Sequence of chain 1.C:
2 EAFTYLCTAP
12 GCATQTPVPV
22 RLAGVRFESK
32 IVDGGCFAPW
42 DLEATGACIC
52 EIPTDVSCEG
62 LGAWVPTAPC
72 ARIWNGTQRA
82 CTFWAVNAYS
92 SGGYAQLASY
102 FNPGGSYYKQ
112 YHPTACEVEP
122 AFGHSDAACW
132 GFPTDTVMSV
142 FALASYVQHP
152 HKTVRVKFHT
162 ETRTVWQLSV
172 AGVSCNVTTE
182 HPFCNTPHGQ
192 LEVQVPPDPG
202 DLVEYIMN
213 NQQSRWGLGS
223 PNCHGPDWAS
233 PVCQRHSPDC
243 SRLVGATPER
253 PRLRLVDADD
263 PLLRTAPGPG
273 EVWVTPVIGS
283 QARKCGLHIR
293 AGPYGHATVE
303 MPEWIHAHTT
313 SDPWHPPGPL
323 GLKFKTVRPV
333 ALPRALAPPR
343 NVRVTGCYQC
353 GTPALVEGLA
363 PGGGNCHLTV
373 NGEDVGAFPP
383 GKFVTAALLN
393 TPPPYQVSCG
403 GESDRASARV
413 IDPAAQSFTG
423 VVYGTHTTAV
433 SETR

This small molecule binds to this protein.
Small molecule (SMILES): CC(=O)N[C@@H]1[C@@H](O)[C@H](O)[C@@H](CO)O[C@H]1O

Binding-site contacts:
Ligand atom N2 contacts residue ASN177 of chain 1.C at 2.9 Å (h-bond).
Ligand atom C6 contacts residue GLN168 of chain 1.C at 3.6 Å.
Ligand atom C3 contacts residue ASN177 of chain 1.C at 3.8 Å.
Ligand atom N2 contacts residue SER175 of chain 1.C at 3.2 Å (h-bond).
Ligand atom C1 contacts residue GLN168 of chain 1.C at 4.3 Å.
Ligand atom C5 contacts residue ASN177 of chain 1.C at 3.6 Å.
Ligand atom O5 contacts residue GLN168 of chain 1.C at 3.6 Å (h-bond).
Ligand atom C1 contacts residue ASN177 of chain 1.C at 1.4 Å.
Ligand atom C3 contacts residue SER175 of chain 1.C at 4.0 Å.
Ligand atom O6 contacts residue ARG27 of chain 1.C at 4.1 Å.
Ligand atom C2 contacts residue SER175 of chain 1.C at 3.9 Å.
Ligand atom O7 contacts residue ASN177 of chain 1.C at 3.7 Å.
Ligand atom C7 contacts residue ASN177 of chain 1.C at 3.5 Å.
Ligand atom C5 contacts residue GLN168 of chain 1.C at 3.7 Å.
Ligand atom C7 contacts residue SER175 of chain 1.C at 4.2 Å.
Ligand atom O5 contacts residue ASN177 of chain 1.C at 2.3 Å (h-bond).
Ligand atom C4 contacts residue ASN177 of chain 1.C at 4.2 Å.
Ligand atom C8 contacts residue SER175 of chain 1.C at 3.4 Å.
Ligand atom C1 contacts residue SER175 of chain 1.C at 3.9 Å.
Ligand atom C2 contacts residue ASN177 of chain 1.C at 2.4 Å.